This protein binds this small molecule.
Small molecule (SMILES): O=C(O)c1cccc(Nc2ccc(C(F)(F)F)cc2)c1

Binding-site contacts:
Ligand atom C08 contacts residue PHE306 of chain 1.B at 3.2 Å (hydrophobic).
Ligand atom C13 contacts residue NAP1 of chain 1.E at 3.9 Å.
Ligand atom O16 contacts residue TYR24 of chain 1.B at 3.5 Å.
Ligand atom F19 contacts residue ASN167 of chain 1.B at 3.2 Å.
Ligand atom F18 contacts residue TYR319 of chain 1.B at 3.6 Å.
Ligand atom C06 contacts residue NAP1 of chain 1.E at 3.8 Å.
Ligand atom C13 contacts residue PHE306 of chain 1.B at 3.3 Å (hydrophobic).
Ligand atom O16 contacts residue NAP1 of chain 1.E at 3.2 Å.
Ligand atom C12 contacts residue PHE306 of chain 1.B at 3.4 Å (hydrophobic).
Ligand atom C03 contacts residue TRP227 of chain 1.B at 3.3 Å (hydrophobic).
Ligand atom O15 contacts residue NAP1 of chain 1.E at 2.8 Å.
Ligand atom C01 contacts residue TYR24 of chain 1.B at 3.8 Å (hydrophobic).
Ligand atom C05 contacts residue HIS117 of chain 1.B at 3.9 Å.
Ligand atom C09 contacts residue PHE306 of chain 1.B at 3.3 Å (hydrophobic).
Ligand atom F20 contacts residue MET120 of chain 1.B at 3.5 Å.
Ligand atom C11 contacts residue ASN167 of chain 1.B at 3.4 Å.
Ligand atom C14 contacts residue TYR55 of chain 1.B at 3.2 Å (hydrophobic).
Ligand atom F18 contacts residue ASN167 of chain 1.B at 3.2 Å.
Ligand atom C10 contacts residue MET120 of chain 1.B at 3.9 Å (hydrophobic).
Ligand atom C12 contacts residue TYR216 of chain 1.B at 3.8 Å (hydrophobic).
Ligand atom F19 contacts residue SER118 of chain 1.B at 3.5 Å.
Ligand atom O15 contacts residue HIS117 of chain 1.B at 3.1 Å (h-bond).
Ligand atom C02 contacts residue TRP227 of chain 1.B at 3.4 Å (hydrophobic).
Ligand atom F19 contacts residue MET120 of chain 1.B at 3.7 Å.
Ligand atom F19 contacts residue PRO318 of chain 1.B at 3.9 Å.
Ligand atom C10 contacts residue PHE306 of chain 1.B at 3.5 Å (hydrophobic).
Ligand atom C04 contacts residue LEU54 of chain 1.B at 3.8 Å (hydrophobic).
Ligand atom C17 contacts residue PHE306 of chain 1.B at 3.9 Å (hydrophobic).
Ligand atom C05 contacts residue NAP1 of chain 1.E at 3.9 Å.
Ligand atom C05 contacts residue LEU54 of chain 1.B at 3.6 Å (hydrophobic).
Ligand atom C12 contacts residue ASN167 of chain 1.B at 3.4 Å.
Ligand atom O16 contacts residue TYR55 of chain 1.B at 3.1 Å (h-bond).
Ligand atom F20 contacts residue PHE306 of chain 1.B at 3.5 Å.
Ligand atom C02 contacts residue TYR24 of chain 1.B at 4.0 Å (hydrophobic).
Ligand atom C11 contacts residue PHE306 of chain 1.B at 3.4 Å (hydrophobic).
Ligand atom N07 contacts residue PHE306 of chain 1.B at 3.4 Å.
Ligand atom O15 contacts residue TYR55 of chain 1.B at 2.5 Å (h-bond).
Ligand atom C06 contacts residue LEU54 of chain 1.B at 3.8 Å (hydrophobic).
Ligand atom C14 contacts residue NAP1 of chain 1.E at 3.2 Å.
Ligand atom C17 contacts residue ASN167 of chain 1.B at 3.6 Å.

Sequence of chain 1.B:
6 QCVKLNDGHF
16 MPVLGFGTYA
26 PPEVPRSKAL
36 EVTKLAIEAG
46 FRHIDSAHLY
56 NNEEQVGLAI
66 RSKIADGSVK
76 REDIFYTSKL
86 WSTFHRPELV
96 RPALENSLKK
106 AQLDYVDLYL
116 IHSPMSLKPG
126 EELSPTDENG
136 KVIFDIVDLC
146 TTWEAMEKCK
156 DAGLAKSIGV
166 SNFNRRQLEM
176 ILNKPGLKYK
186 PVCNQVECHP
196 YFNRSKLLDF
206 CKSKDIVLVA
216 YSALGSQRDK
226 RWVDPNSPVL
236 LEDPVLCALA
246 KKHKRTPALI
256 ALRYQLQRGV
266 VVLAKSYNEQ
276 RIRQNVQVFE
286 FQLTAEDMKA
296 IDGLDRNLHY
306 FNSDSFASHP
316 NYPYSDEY